Binding-site contacts:
Ligand atom C15 contacts residue ILE223 of chain 1.A at 4.5 Å (hydrophobic).
Ligand atom C4 contacts residue ARG733 of chain 1.A at 4.3 Å.
Ligand atom C4 contacts residue VAL204 of chain 1.A at 3.9 Å (hydrophobic).
Ligand atom C10 contacts residue VAL204 of chain 1.A at 3.8 Å (hydrophobic).
Ligand atom C22 contacts residue VAL233 of chain 1.A at 4.0 Å (hydrophobic).
Ligand atom C2 contacts residue ASP221 of chain 1.A at 4.2 Å.
Ligand atom C3 contacts residue VAL204 of chain 1.A at 3.7 Å (hydrophobic).
Ligand atom C6 contacts residue ILE223 of chain 1.A at 4.4 Å (hydrophobic).
Ligand atom C16 contacts residue ILE223 of chain 1.A at 3.6 Å (hydrophobic).
Ligand atom C10 contacts residue VAL202 of chain 1.A at 3.9 Å (hydrophobic).
Ligand atom C11 contacts residue ASP221 of chain 1.A at 3.2 Å.
Ligand atom C8 contacts residue VAL202 of chain 1.A at 4.5 Å (hydrophobic).
Ligand atom C7 contacts residue VAL202 of chain 1.A at 4.2 Å (hydrophobic).
Ligand atom C1 contacts residue ASP221 of chain 1.A at 3.7 Å.
Ligand atom C17 contacts residue ILE223 of chain 1.A at 4.1 Å (hydrophobic).
Ligand atom C10 contacts residue VAL233 of chain 1.A at 3.7 Å (hydrophobic).
Ligand atom C28 contacts residue THR225 of chain 1.A at 4.3 Å.
Ligand atom O4 contacts residue ARG733 of chain 1.A at 4.0 Å.
Ligand atom C12 contacts residue ASP221 of chain 1.A at 4.2 Å.
Ligand atom C20 contacts residue VAL233 of chain 1.A at 4.1 Å (hydrophobic).
Ligand atom C27 contacts residue VAL202 of chain 1.A at 4.3 Å (hydrophobic).
Ligand atom C7 contacts residue ILE223 of chain 1.A at 4.1 Å (hydrophobic).
Ligand atom N2 contacts residue VAL202 of chain 1.A at 4.4 Å.
Ligand atom C5 contacts residue VAL204 of chain 1.A at 4.5 Å (hydrophobic).

A small-molecule ligand and the protein it binds are described below.
Small molecule (SMILES): C[C@H](CCC(=O)NCCC[N+](C)(C)CC(O)CS(=O)(=O)O)[C@H]1CC[C@H]2[C@@H]3[C@H](O)C[C@@H]4C[C@H](O)CC[C@]4(C)[C@H]3C[C@H](O)[C@]12C

Sequence of chain 1.A:
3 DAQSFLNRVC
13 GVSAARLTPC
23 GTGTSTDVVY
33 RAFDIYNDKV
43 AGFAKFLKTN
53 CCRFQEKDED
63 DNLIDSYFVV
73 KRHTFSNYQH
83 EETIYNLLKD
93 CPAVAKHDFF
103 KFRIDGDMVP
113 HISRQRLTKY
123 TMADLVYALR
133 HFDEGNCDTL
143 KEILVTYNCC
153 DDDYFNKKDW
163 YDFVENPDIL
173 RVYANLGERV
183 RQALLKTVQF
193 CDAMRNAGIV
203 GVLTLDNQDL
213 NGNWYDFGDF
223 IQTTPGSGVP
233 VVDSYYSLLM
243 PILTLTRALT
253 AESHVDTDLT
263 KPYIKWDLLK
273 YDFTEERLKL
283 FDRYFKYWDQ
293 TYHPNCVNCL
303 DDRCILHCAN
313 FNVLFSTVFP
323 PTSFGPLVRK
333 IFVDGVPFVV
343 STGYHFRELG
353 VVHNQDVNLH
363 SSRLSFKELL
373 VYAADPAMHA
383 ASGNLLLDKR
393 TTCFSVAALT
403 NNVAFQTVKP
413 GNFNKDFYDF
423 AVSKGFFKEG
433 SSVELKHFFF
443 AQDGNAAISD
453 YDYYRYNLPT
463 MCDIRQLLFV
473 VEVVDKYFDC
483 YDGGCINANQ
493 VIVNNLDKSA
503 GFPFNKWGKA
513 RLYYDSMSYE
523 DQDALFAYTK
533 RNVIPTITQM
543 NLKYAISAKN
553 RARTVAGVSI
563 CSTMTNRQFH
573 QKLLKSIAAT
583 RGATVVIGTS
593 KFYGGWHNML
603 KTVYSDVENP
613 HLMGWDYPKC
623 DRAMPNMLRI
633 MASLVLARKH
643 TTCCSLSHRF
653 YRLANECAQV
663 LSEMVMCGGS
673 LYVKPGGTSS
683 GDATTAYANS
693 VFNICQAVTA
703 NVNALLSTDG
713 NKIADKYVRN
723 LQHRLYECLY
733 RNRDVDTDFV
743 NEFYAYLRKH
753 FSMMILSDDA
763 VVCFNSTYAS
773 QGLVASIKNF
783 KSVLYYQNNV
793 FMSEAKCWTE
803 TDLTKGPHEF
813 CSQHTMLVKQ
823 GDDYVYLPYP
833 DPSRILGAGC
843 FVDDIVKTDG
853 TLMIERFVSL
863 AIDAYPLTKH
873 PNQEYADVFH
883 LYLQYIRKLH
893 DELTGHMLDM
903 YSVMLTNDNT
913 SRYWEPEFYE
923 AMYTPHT